Sequence of chain 1.A:
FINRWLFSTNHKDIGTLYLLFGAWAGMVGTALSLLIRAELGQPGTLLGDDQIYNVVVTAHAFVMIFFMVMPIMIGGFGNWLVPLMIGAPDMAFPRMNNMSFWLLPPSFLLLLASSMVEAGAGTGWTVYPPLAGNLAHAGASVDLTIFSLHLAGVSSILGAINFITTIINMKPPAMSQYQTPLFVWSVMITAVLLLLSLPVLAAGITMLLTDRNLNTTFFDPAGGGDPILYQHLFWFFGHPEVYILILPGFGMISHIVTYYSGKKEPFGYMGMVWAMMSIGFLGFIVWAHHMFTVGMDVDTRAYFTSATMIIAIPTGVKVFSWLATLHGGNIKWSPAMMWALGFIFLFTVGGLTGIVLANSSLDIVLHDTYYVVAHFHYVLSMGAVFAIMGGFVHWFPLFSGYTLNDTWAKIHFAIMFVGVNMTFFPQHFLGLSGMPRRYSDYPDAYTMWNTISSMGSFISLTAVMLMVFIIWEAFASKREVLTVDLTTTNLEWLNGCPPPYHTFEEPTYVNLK

Sequence of chain 1.T:
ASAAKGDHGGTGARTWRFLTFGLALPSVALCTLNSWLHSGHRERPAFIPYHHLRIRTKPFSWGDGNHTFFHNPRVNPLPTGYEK

Sequence of chain 1.B:
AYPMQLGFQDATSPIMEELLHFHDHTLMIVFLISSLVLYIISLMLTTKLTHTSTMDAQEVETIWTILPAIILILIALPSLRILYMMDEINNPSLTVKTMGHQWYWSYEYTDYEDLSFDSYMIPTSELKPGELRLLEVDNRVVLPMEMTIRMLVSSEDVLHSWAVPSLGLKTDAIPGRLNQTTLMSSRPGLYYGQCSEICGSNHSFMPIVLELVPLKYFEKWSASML

A protein and the small-molecule ligand that binds it are described below.
Small molecule (SMILES): C[C@H](CCC(=O)O)[C@H]1CC[C@H]2[C@@H]3[C@H](O)C[C@@H]4C[C@H](O)CC[C@]4(C)[C@H]3C[C@H](O)[C@]12C

Binding-site contacts:
Ligand atom C6 contacts residue THR66 of chain 1.B at 3.8 Å.
Ligand atom C18 contacts residue TRP275 of chain 1.A at 3.9 Å (hydrophobic).
Ligand atom O25 contacts residue ARG14 of chain 1.T at 2.9 Å (salt-bridge).
Ligand atom C4 contacts residue GLU62 of chain 1.B at 3.9 Å.
Ligand atom O26 contacts residue ARG14 of chain 1.T at 2.8 Å (salt-bridge).
Ligand atom C22 contacts residue MET271 of chain 1.A at 3.8 Å (hydrophobic).
Ligand atom C5 contacts residue THR66 of chain 1.B at 3.7 Å.
Ligand atom C16 contacts residue MET271 of chain 1.A at 3.7 Å (hydrophobic).
Ligand atom O7 contacts residue GLU62 of chain 1.B at 2.9 Å (salt-bridge).
Ligand atom C21 contacts residue PHE18 of chain 1.T at 4.0 Å (hydrophobic).
Ligand atom O12 contacts residue PEK1 of chain 1.JE at 3.8 Å.
Ligand atom C23 contacts residue ARG17 of chain 1.T at 3.9 Å.
Ligand atom C4 contacts residue THR66 of chain 1.B at 3.8 Å.
Ligand atom C21 contacts residue PHE21 of chain 1.T at 4.1 Å (hydrophobic).
Ligand atom C18 contacts residue PHE18 of chain 1.T at 3.8 Å (hydrophobic).
Ligand atom C18 contacts residue GLY22 of chain 1.T at 3.5 Å.
Ligand atom C15 contacts residue MET271 of chain 1.A at 3.9 Å (hydrophobic).
Ligand atom O26 contacts residue MET271 of chain 1.A at 3.9 Å.
Ligand atom C24 contacts residue ARG17 of chain 1.T at 3.5 Å.
Ligand atom C11 contacts residue PHE21 of chain 1.T at 3.7 Å (hydrophobic).
Ligand atom C16 contacts residue EDO1 of chain 1.PA at 4.0 Å.
Ligand atom C15 contacts residue TRP275 of chain 1.A at 3.8 Å (hydrophobic).
Ligand atom C19 contacts residue PHE21 of chain 1.T at 3.9 Å (hydrophobic).
Ligand atom O7 contacts residue EDO1 of chain 1.PA at 4.0 Å.
Ligand atom C15 contacts residue GLY272 of chain 1.A at 3.9 Å.
Ligand atom C2 contacts residue PEK1 of chain 1.JE at 4.1 Å.
Ligand atom C24 contacts residue ARG14 of chain 1.T at 3.6 Å.
Ligand atom C7 contacts residue TRP275 of chain 1.A at 4.0 Å (hydrophobic).
Ligand atom C20 contacts residue PHE18 of chain 1.T at 3.9 Å (hydrophobic).
Ligand atom O25 contacts residue MET271 of chain 1.A at 3.5 Å.
Ligand atom C19 contacts residue TRP275 of chain 1.A at 3.8 Å (hydrophobic).
Ligand atom O3 contacts residue GLU62 of chain 1.B at 3.9 Å.
Ligand atom O3 contacts residue THR63 of chain 1.B at 3.0 Å (h-bond).
Ligand atom C24 contacts residue MET271 of chain 1.A at 3.9 Å (hydrophobic).
Ligand atom C12 contacts residue PHE21 of chain 1.T at 3.8 Å (hydrophobic).
Ligand atom C7 contacts residue GLU62 of chain 1.B at 3.8 Å.
Ligand atom O26 contacts residue ARG17 of chain 1.T at 3.0 Å (salt-bridge).
Ligand atom C6 contacts residue TRP275 of chain 1.A at 3.7 Å (hydrophobic).
Ligand atom C1 contacts residue PEK1 of chain 1.JE at 3.5 Å.
Ligand atom C18 contacts residue PHE21 of chain 1.T at 4.1 Å (hydrophobic).